Sequence of chain 1.A:
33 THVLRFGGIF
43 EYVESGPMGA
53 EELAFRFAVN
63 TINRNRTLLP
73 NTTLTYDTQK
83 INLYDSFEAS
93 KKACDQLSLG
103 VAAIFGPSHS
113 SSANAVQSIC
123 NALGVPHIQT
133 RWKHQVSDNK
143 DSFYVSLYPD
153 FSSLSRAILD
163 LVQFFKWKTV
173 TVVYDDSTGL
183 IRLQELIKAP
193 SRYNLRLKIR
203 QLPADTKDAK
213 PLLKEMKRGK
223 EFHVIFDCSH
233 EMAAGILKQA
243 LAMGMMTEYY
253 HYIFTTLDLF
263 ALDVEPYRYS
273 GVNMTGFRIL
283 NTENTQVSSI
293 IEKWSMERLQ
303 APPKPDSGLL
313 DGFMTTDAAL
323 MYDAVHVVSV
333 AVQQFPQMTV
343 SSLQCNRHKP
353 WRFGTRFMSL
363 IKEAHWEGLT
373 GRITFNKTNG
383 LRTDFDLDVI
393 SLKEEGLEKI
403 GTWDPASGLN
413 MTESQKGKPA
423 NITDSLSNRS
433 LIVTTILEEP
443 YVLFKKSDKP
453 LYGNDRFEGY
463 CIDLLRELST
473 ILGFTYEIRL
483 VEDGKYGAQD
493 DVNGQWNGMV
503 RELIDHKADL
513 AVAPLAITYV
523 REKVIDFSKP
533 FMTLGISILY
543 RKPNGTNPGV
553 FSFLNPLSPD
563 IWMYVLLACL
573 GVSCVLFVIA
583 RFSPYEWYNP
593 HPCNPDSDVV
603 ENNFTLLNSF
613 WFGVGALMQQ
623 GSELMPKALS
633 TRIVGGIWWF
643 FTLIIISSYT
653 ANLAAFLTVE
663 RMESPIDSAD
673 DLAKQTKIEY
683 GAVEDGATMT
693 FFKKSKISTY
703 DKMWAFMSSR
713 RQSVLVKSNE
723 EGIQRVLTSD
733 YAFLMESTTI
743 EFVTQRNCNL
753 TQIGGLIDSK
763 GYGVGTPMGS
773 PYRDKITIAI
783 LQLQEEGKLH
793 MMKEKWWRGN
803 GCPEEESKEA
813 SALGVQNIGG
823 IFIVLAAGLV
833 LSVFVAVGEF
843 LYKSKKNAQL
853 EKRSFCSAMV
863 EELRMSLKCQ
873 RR

This protein binds this small molecule.
Small molecule (SMILES): CC(=O)N[C@H]1[C@H](O[C@H]2[C@H](O)[C@@H](NC(C)=O)CO[C@@H]2CO)O[C@H](CO)[C@@H](O)[C@@H]1O

Binding-site contacts:
Ligand atom C2 contacts residue ASN73 of chain 1.A at 2.5 Å.
Ligand atom O7 contacts residue THR33 of chain 1.A at 4.5 Å.
Ligand atom O7 contacts residue ASN73 of chain 1.A at 3.8 Å.
Ligand atom C6 contacts residue ASN73 of chain 1.A at 4.4 Å.
Ligand atom C1 contacts residue ASN73 of chain 1.A at 1.4 Å.
Ligand atom C4 contacts residue ASN73 of chain 1.A at 3.3 Å.
Ligand atom C3 contacts residue ASN73 of chain 1.A at 3.1 Å.
Ligand atom C7 contacts residue ASN73 of chain 1.A at 4.5 Å.
Ligand atom C5 contacts residue ASN73 of chain 1.A at 3.4 Å.
Ligand atom O5 contacts residue ASN73 of chain 1.A at 2.4 Å (h-bond).
Ligand atom N2 contacts residue ASN73 of chain 1.A at 3.8 Å.
Ligand atom O3 contacts residue ASN73 of chain 1.A at 3.3 Å (h-bond).